Binding-site contacts:
Ligand atom C02 contacts residue PHE550 of chain 1.A at 3.6 Å (hydrophobic).
Ligand atom C02 contacts residue ASN554 of chain 1.A at 3.5 Å.
Ligand atom O18 contacts residue GLY518 of chain 1.A at 3.9 Å.
Ligand atom C09 contacts residue PRO521 of chain 1.A at 3.4 Å (hydrophobic).
Ligand atom C04 contacts residue PRO521 of chain 1.A at 3.6 Å (hydrophobic).
Ligand atom N15 contacts residue PHE550 of chain 1.A at 4.3 Å.
Ligand atom N12 contacts residue GLY518 of chain 1.A at 4.1 Å.
Ligand atom C14 contacts residue GLN520 of chain 1.A at 3.7 Å.
Ligand atom C08 contacts residue PRO521 of chain 1.A at 4.1 Å (hydrophobic).
Ligand atom O19 contacts residue ASP514 of chain 1.A at 4.0 Å.
Ligand atom N15 contacts residue PRO521 of chain 1.A at 3.5 Å (h-bond).
Ligand atom N12 contacts residue PRO521 of chain 1.A at 3.4 Å (h-bond).
Ligand atom N15 contacts residue GLY523 of chain 1.A at 3.2 Å.
Ligand atom C03 contacts residue ASN554 of chain 1.A at 3.2 Å.
Ligand atom C11 contacts residue GLN520 of chain 1.A at 4.0 Å.
Ligand atom C11 contacts residue PRO521 of chain 1.A at 3.5 Å (hydrophobic).
Ligand atom O18 contacts residue GLN520 of chain 1.A at 2.9 Å (h-bond).
Ligand atom N15 contacts residue GLY518 of chain 1.A at 4.1 Å.
Ligand atom N07 contacts residue PRO521 of chain 1.A at 4.0 Å.
Ligand atom C20 contacts residue ASP514 of chain 1.A at 3.5 Å.
Ligand atom C02 contacts residue PRO522 of chain 1.A at 4.3 Å (hydrophobic).
Ligand atom C17 contacts residue GLN520 of chain 1.A at 3.5 Å.
Ligand atom N15 contacts residue LEU515 of chain 1.A at 3.9 Å.
Ligand atom N15 contacts residue ASP514 of chain 1.A at 2.9 Å (salt-bridge).
Ligand atom C04 contacts residue ASN554 of chain 1.A at 4.0 Å.
Ligand atom N12 contacts residue ASP514 of chain 1.A at 4.0 Å.
Ligand atom C01 contacts residue ASP514 of chain 1.A at 3.8 Å.
Ligand atom O18 contacts residue ARG519 of chain 1.A at 3.5 Å (salt-bridge).
Ligand atom N16 contacts residue ASN554 of chain 1.A at 3.0 Å (h-bond).
Ligand atom C06 contacts residue ASP514 of chain 1.A at 4.2 Å.
Ligand atom N16 contacts residue PHE550 of chain 1.A at 4.0 Å.
Ligand atom C01 contacts residue PRO522 of chain 1.A at 4.1 Å (hydrophobic).
Ligand atom N15 contacts residue PRO522 of chain 1.A at 3.5 Å (h-bond).
Ligand atom C14 contacts residue PRO521 of chain 1.A at 3.6 Å (hydrophobic).
Ligand atom C05 contacts residue PRO521 of chain 1.A at 3.3 Å (hydrophobic).
Ligand atom C03 contacts residue PRO521 of chain 1.A at 4.0 Å (hydrophobic).
Ligand atom C01 contacts residue PRO521 of chain 1.A at 3.8 Å (hydrophobic).
Ligand atom O18 contacts residue PRO521 of chain 1.A at 3.9 Å.
Ligand atom C02 contacts residue PRO521 of chain 1.A at 4.2 Å (hydrophobic).
Ligand atom C06 contacts residue PRO521 of chain 1.A at 3.5 Å (hydrophobic).

The protein below binds the small molecule below.
Small molecule (SMILES): COC(=O)c1cc2c3c(c(N)cc(N)c3n1)N(C)C2=O

Sequence of chain 1.A:
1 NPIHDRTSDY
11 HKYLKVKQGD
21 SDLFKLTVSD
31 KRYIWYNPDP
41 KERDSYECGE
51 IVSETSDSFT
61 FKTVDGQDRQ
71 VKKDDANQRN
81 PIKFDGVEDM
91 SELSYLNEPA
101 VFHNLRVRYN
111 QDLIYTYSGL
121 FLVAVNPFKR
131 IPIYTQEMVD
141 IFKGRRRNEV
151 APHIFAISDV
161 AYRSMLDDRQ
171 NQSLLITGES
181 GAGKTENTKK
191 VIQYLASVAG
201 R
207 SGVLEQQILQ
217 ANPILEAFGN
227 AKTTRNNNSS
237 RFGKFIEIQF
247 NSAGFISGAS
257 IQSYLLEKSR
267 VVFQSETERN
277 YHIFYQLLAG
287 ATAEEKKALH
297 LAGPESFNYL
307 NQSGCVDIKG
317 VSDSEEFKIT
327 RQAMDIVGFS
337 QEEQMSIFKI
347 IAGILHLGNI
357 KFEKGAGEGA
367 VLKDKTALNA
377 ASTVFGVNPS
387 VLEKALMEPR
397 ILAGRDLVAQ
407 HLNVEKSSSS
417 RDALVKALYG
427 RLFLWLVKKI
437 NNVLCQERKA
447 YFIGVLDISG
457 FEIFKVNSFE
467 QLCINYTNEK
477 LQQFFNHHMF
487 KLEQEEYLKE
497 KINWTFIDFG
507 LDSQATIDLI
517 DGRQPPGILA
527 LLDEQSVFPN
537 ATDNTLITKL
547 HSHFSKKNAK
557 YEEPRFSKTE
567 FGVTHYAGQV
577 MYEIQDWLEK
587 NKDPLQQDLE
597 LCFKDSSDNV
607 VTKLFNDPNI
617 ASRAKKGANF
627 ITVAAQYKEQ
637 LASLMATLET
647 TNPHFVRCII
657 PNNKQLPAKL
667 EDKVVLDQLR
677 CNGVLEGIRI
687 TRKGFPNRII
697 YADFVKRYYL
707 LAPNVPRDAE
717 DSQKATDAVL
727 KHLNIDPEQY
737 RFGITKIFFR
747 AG